Sequence of chain 1.B:
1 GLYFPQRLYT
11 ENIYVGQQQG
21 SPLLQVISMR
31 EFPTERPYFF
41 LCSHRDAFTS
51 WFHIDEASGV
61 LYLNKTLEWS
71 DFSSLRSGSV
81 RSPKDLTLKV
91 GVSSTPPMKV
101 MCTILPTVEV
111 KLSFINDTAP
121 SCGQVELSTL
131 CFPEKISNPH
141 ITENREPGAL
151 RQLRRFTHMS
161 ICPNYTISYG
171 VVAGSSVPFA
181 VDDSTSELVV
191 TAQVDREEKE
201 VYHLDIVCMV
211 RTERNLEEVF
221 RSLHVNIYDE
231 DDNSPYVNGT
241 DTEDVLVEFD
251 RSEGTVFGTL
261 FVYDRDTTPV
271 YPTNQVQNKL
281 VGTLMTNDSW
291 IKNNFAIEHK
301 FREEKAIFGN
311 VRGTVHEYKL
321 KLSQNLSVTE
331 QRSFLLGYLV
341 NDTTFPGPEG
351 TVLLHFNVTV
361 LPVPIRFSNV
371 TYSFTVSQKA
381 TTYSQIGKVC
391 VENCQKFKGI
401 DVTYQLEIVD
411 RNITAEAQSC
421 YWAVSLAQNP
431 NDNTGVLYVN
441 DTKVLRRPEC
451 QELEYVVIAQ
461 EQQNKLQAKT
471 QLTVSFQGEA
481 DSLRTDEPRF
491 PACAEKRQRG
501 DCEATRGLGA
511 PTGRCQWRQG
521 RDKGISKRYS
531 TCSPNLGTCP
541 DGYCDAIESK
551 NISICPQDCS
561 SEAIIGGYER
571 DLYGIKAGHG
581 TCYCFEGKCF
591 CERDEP

Binding-site contacts:
Ligand atom O5 contacts residue TRP422 of chain 1.B at 4.1 Å.
Ligand atom C2 contacts residue ASN440 of chain 1.B at 2.5 Å.
Ligand atom C6 contacts residue ASP441 of chain 1.B at 3.4 Å.
Ligand atom C5 contacts residue ASN440 of chain 1.B at 3.6 Å.
Ligand atom C1 contacts residue ASN440 of chain 1.B at 1.4 Å.
Ligand atom C3 contacts residue ASN440 of chain 1.B at 3.8 Å.
Ligand atom C1 contacts residue TRP422 of chain 1.B at 4.4 Å (hydrophobic).
Ligand atom O6 contacts residue ASP441 of chain 1.B at 2.7 Å (salt-bridge).
Ligand atom C6 contacts residue TRP422 of chain 1.B at 4.1 Å (hydrophobic).
Ligand atom C4 contacts residue ASN440 of chain 1.B at 4.2 Å.
Ligand atom C7 contacts residue ASN440 of chain 1.B at 4.1 Å.
Ligand atom N2 contacts residue ASN440 of chain 1.B at 2.9 Å (h-bond).
Ligand atom O5 contacts residue ASN440 of chain 1.B at 2.4 Å (h-bond).
Ligand atom C5 contacts residue ASP441 of chain 1.B at 4.4 Å.
Ligand atom O5 contacts residue ASP441 of chain 1.B at 3.7 Å.

The protein below binds the small molecule below.
Small molecule (SMILES): CC(=O)N[C@@H]1[C@@H](O)[C@H](O)[C@@H](CO)O[C@H]1O